The small molecule below binds the protein below.
Small molecule (SMILES): C#Cc1cn([C@@H]2O[C@H](CO)[C@@H](O)[C@@H]2C)c(=O)[nH]c1=O

Sequence of chain 1.B:
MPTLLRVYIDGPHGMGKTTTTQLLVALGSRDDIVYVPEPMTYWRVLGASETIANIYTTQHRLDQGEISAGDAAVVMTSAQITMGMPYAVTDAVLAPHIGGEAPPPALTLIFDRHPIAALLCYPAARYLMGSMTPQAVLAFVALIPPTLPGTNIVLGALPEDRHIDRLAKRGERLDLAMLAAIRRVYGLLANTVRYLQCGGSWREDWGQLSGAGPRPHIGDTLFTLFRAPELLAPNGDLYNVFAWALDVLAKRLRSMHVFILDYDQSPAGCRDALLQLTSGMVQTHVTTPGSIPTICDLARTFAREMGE

Binding-site contacts:
Ligand atom O08 contacts residue TRP44 of chain 1.B at 4.0 Å.
Ligand atom C15 contacts residue TYR128 of chain 1.B at 3.3 Å (hydrophobic).
Ligand atom O01 contacts residue GLU181 of chain 1.B at 2.9 Å (salt-bridge).
Ligand atom O24 contacts residue ALA124 of chain 1.B at 3.1 Å.
Ligand atom O01 contacts residue ILE53 of chain 1.B at 3.3 Å.
Ligand atom N21 contacts residue GLN81 of chain 1.B at 3.0 Å (h-bond).
Ligand atom O24 contacts residue ALA123 of chain 1.B at 3.9 Å.
Ligand atom O11 contacts residue GLU181 of chain 1.B at 2.6 Å (salt-bridge).
Ligand atom C06 contacts residue GLU181 of chain 1.B at 3.4 Å.
Ligand atom C19 contacts residue MET84 of chain 1.B at 3.8 Å (hydrophobic).
Ligand atom C23 contacts residue GLN81 of chain 1.B at 3.8 Å.
Ligand atom O20 contacts residue TYR128 of chain 1.B at 3.8 Å.
Ligand atom C15 contacts residue HIS14 of chain 1.B at 3.6 Å.
Ligand atom O20 contacts residue GLN81 of chain 1.B at 3.9 Å.
Ligand atom O24 contacts residue TYR128 of chain 1.B at 3.8 Å.
Ligand atom C28 contacts residue ARG119 of chain 1.B at 3.9 Å.
Ligand atom C29 contacts residue ARG119 of chain 1.B at 3.4 Å.
Ligand atom O08 contacts residue MET84 of chain 1.B at 3.8 Å.
Ligand atom C13 contacts residue TYR128 of chain 1.B at 3.8 Å (hydrophobic).
Ligand atom O24 contacts residue GLN81 of chain 1.B at 3.0 Å (h-bond).
Ligand atom C19 contacts residue TYR128 of chain 1.B at 3.7 Å (hydrophobic).
Ligand atom C03 contacts residue ILE53 of chain 1.B at 3.6 Å (hydrophobic).
Ligand atom C28 contacts residue TRP44 of chain 1.B at 3.9 Å (hydrophobic).
Ligand atom N21 contacts residue TYR128 of chain 1.B at 3.4 Å.
Ligand atom C29 contacts residue TYR88 of chain 1.B at 3.3 Å (hydrophobic).
Ligand atom C19 contacts residue GLN81 of chain 1.B at 3.9 Å.
Ligand atom O08 contacts residue ILE53 of chain 1.B at 3.9 Å.
Ligand atom C09 contacts residue HIS14 of chain 1.B at 4.0 Å.
Ligand atom C25 contacts residue MET84 of chain 1.B at 3.9 Å (hydrophobic).
Ligand atom C06 contacts residue ILE53 of chain 1.B at 3.6 Å (hydrophobic).
Ligand atom N18 contacts residue MET84 of chain 1.B at 3.5 Å.
Ligand atom O24 contacts residue MET84 of chain 1.B at 3.9 Å.
Ligand atom O11 contacts residue TYR57 of chain 1.B at 2.4 Å (h-bond).
Ligand atom C23 contacts residue TYR128 of chain 1.B at 3.8 Å (hydrophobic).
Ligand atom C26 contacts residue MET84 of chain 1.B at 3.6 Å (hydrophobic).
Ligand atom C15 contacts residue ARG119 of chain 1.B at 3.3 Å.
Ligand atom C03 contacts residue GLU181 of chain 1.B at 3.5 Å.
Ligand atom C09 contacts residue GLU181 of chain 1.B at 3.1 Å.
Ligand atom C09 contacts residue TYR57 of chain 1.B at 3.6 Å (hydrophobic).
Ligand atom C29 contacts residue TRP44 of chain 1.B at 3.8 Å (hydrophobic).